Binding-site contacts:
Ligand atom C2 contacts residue LEU84 of chain 1.A at 3.5 Å (hydrophobic).
Ligand atom C19 contacts residue TRP80 of chain 1.A at 3.8 Å (hydrophobic).
Ligand atom C66 contacts residue TRP80 of chain 1.A at 3.8 Å (hydrophobic).
Ligand atom C52 contacts residue HIS221 of chain 1.A at 3.4 Å.
Ligand atom C18 contacts residue ALA47 of chain 1.A at 3.7 Å (hydrophobic).
Ligand atom C66 contacts residue ASP48 of chain 1.A at 3.3 Å.
Ligand atom C28 contacts residue THR44 of chain 1.A at 3.7 Å.
Ligand atom C7 contacts residue LEU236 of chain 1.A at 3.8 Å (hydrophobic).
Ligand atom C22 contacts residue LEU222 of chain 1.A at 3.9 Å (hydrophobic).
Ligand atom C21 contacts residue THR44 of chain 1.A at 3.4 Å.
Ligand atom C64 contacts residue ASP48 of chain 1.A at 3.8 Å.
Ligand atom C53 contacts residue HIS221 of chain 1.A at 3.6 Å.
Ligand atom C3 contacts residue PHE101 of chain 1.A at 3.9 Å (hydrophobic).
Ligand atom C20 contacts residue ALA47 of chain 1.A at 3.8 Å (hydrophobic).
Ligand atom S10 contacts residue MET85 of chain 1.A at 3.9 Å.
Ligand atom O17 contacts residue LEU43 of chain 1.A at 3.4 Å.
Ligand atom C7 contacts residue LEU51 of chain 1.A at 3.2 Å (hydrophobic).
Ligand atom C7 contacts residue LEU233 of chain 1.A at 3.9 Å (hydrophobic).
Ligand atom O59 contacts residue HIS221 of chain 1.A at 2.6 Å (h-bond).
Ligand atom C6 contacts residue GLU50 of chain 1.A at 3.1 Å.
Ligand atom O13 contacts residue ARG91 of chain 1.A at 2.9 Å (salt-bridge).
Ligand atom C5 contacts residue ALA47 of chain 1.A at 3.9 Å (hydrophobic).
Ligand atom C62 contacts residue ASP48 of chain 1.A at 3.4 Å.
Ligand atom O13 contacts residue LEU84 of chain 1.A at 3.8 Å.
Ligand atom C21 contacts residue LEU222 of chain 1.A at 3.9 Å (hydrophobic).
Ligand atom C63 contacts residue ASP48 of chain 1.A at 3.3 Å.
Ligand atom O59 contacts residue ILE121 of chain 1.A at 3.0 Å.
Ligand atom N61 contacts residue ASP48 of chain 1.A at 2.8 Å (salt-bridge).
Ligand atom C64 contacts residue LEU233 of chain 1.A at 3.8 Å (hydrophobic).
Ligand atom C19 contacts residue ALA47 of chain 1.A at 3.4 Å (hydrophobic).
Ligand atom O13 contacts residue GLU50 of chain 1.A at 2.5 Å (salt-bridge).
Ligand atom C53 contacts residue GLY218 of chain 1.A at 3.9 Å.
Ligand atom C29 contacts residue ASP48 of chain 1.A at 3.9 Å.
Ligand atom C4 contacts residue PHE101 of chain 1.A at 3.9 Å (hydrophobic).
Ligand atom C1 contacts residue GLU50 of chain 1.A at 3.2 Å.
Ligand atom C65 contacts residue ASP48 of chain 1.A at 3.3 Å.
Ligand atom C51 contacts residue ILE121 of chain 1.A at 3.7 Å (hydrophobic).
Ligand atom C19 contacts residue LEU222 of chain 1.A at 3.8 Å (hydrophobic).
Ligand atom C50 contacts residue LEU125 of chain 1.A at 3.9 Å (hydrophobic).
Ligand atom O59 contacts residue MET118 of chain 1.A at 3.4 Å.

The small molecule below binds the protein below.
Small molecule (SMILES): CC1CCN(CCOc2ccc(C(=O)c3c(-c4ccc(O)cc4)sc4cc(O)ccc34)cc2)CC1

Sequence of chain 1.A:
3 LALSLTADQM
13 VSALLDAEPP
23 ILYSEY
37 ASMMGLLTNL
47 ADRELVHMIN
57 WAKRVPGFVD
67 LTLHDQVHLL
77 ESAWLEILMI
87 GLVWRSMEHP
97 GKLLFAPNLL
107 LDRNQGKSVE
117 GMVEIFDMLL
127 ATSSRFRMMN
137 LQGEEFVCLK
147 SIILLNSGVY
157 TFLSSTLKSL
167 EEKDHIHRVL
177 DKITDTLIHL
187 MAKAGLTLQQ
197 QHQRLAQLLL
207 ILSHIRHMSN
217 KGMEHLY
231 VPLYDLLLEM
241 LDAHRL